Binding-site contacts:
Ligand atom C5 contacts residue ASN603 of chain 1.B at 3.2 Å.
Ligand atom C1 contacts residue ASN603 of chain 1.B at 3.5 Å.
Ligand atom C6 contacts residue ASN603 of chain 1.B at 3.3 Å.
Ligand atom O5 contacts residue ASN603 of chain 1.B at 2.7 Å (h-bond).
Ligand atom O4 contacts residue ASN603 of chain 1.B at 4.1 Å.
Ligand atom C7 contacts residue ASN603 of chain 1.B at 3.5 Å.
Ligand atom O6 contacts residue ASN603 of chain 1.B at 2.6 Å (h-bond).
Ligand atom C3 contacts residue ASN603 of chain 1.B at 3.3 Å.
Ligand atom O7 contacts residue ASN603 of chain 1.B at 2.9 Å (h-bond).
Ligand atom C4 contacts residue ASN603 of chain 1.B at 3.1 Å.
Ligand atom O3 contacts residue ASN603 of chain 1.B at 3.1 Å (h-bond).
Ligand atom C2 contacts residue ASN603 of chain 1.B at 3.1 Å.
Ligand atom N2 contacts residue ASN603 of chain 1.B at 3.9 Å.

This protein binds this small molecule.
Small molecule (SMILES): CC(=O)N[C@@H]1[C@@H](O)[C@H](O)[C@@H](CO)O[C@H]1O

Sequence of chain 1.B:
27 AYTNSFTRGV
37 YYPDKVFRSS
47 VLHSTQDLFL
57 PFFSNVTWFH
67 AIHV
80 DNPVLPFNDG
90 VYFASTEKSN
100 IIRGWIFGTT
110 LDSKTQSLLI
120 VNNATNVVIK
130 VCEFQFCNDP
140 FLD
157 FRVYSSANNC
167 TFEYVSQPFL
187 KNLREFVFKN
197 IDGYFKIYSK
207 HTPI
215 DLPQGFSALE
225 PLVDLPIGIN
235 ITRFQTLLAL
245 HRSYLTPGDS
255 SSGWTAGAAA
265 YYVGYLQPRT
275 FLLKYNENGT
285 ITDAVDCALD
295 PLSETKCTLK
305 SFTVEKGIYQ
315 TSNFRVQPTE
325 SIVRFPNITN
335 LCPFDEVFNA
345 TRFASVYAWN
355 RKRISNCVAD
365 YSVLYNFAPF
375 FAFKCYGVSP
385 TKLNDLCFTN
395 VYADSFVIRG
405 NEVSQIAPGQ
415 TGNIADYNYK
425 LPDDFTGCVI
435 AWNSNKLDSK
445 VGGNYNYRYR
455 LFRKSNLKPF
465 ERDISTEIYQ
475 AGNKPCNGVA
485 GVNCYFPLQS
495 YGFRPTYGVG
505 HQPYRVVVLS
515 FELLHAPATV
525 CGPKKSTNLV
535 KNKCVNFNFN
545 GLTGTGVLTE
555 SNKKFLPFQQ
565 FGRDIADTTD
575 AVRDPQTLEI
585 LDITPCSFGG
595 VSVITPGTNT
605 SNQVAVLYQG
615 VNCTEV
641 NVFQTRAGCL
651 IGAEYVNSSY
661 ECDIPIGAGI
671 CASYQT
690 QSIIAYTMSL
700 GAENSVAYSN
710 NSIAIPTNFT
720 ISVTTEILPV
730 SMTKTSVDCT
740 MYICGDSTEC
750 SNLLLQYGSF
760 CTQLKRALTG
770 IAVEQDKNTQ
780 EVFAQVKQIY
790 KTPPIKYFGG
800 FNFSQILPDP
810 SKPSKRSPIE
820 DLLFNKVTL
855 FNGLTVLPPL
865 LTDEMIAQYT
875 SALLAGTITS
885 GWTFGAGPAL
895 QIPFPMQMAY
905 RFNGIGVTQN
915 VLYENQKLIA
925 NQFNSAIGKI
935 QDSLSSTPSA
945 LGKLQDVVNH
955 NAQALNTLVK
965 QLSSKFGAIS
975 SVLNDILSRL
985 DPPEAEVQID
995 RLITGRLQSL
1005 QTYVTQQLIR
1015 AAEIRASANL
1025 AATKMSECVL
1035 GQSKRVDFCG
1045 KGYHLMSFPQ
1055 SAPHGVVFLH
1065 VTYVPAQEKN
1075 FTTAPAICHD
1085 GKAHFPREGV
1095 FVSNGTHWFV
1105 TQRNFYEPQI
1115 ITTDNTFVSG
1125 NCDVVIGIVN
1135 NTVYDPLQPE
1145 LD